Sequence of chain 1.D:
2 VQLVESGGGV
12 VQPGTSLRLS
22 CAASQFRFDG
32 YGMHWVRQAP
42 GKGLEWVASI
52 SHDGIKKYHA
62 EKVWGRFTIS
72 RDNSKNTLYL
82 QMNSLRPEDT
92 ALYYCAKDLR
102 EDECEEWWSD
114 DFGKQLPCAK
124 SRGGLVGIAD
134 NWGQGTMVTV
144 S

Sequence of chain 1.C:
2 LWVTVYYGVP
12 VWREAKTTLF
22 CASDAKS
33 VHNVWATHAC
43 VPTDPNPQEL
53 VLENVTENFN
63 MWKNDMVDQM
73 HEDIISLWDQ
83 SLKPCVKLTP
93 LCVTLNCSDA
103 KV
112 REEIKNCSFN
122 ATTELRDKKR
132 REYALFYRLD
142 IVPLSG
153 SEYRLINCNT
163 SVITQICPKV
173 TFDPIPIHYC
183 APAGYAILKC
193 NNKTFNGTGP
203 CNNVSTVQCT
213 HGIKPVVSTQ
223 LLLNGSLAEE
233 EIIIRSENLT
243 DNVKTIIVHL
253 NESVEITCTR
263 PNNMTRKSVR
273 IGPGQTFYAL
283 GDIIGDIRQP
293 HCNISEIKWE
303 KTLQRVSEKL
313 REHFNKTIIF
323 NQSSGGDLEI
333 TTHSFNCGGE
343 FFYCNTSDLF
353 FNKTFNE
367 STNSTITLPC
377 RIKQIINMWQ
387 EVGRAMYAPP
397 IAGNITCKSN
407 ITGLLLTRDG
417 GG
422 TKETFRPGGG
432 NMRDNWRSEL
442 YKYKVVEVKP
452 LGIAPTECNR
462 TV

This small molecule binds to this protein.
Small molecule (SMILES): CC(=O)N[C@H]1[C@H](O[C@H]2[C@H](O)[C@@H](NC(C)=O)CO[C@@H]2CO)O[C@H](CO)[C@@H](O[C@@H]2O[C@H](CO[C@H]3O[C@H](CO)[C@@H](O)[C@H](O[C@H]4O[C@H](CO)[C@@H](O)[C@H](O)[C@@H]4O)[C@@H]3O)[C@@H](O)[C@H](O[C@H]3O[C@H](CO)[C@@H](O)[C@H](O)[C@@H]3O)[C@@H]2O)[C@@H]1O

Binding-site contacts:
Ligand atom O4 contacts residue PHE27 of chain 1.D at 3.3 Å.
Ligand atom O3 contacts residue PHE27 of chain 1.D at 3.7 Å.
Ligand atom O3 contacts residue ARG28 of chain 1.D at 4.5 Å.
Ligand atom O5 contacts residue ARG132 of chain 1.C at 4.4 Å.
Ligand atom C2 contacts residue ASN98 of chain 1.C at 2.4 Å.
Ligand atom O6 contacts residue ARG28 of chain 1.D at 3.8 Å.
Ligand atom C4 contacts residue ASN98 of chain 1.C at 4.2 Å.
Ligand atom C3 contacts residue PHE27 of chain 1.D at 4.3 Å (hydrophobic).
Ligand atom O3 contacts residue GLN26 of chain 1.D at 3.7 Å.
Ligand atom C7 contacts residue ASN98 of chain 1.C at 3.4 Å.
Ligand atom O7 contacts residue ASN98 of chain 1.C at 3.5 Å (h-bond).
Ligand atom O5 contacts residue ASN98 of chain 1.C at 2.3 Å (h-bond).
Ligand atom C3 contacts residue ASN98 of chain 1.C at 3.8 Å.
Ligand atom C3 contacts residue ARG28 of chain 1.D at 4.4 Å.
Ligand atom O4 contacts residue ARG28 of chain 1.D at 3.2 Å (salt-bridge).
Ligand atom C1 contacts residue ASN98 of chain 1.C at 1.4 Å.
Ligand atom C4 contacts residue PHE27 of chain 1.D at 4.4 Å (hydrophobic).
Ligand atom C5 contacts residue ASN98 of chain 1.C at 3.6 Å.
Ligand atom C6 contacts residue ARG28 of chain 1.D at 4.3 Å.
Ligand atom O6 contacts residue ARG132 of chain 1.C at 3.4 Å (salt-bridge).
Ligand atom N2 contacts residue ASN98 of chain 1.C at 2.9 Å (h-bond).
Ligand atom C4 contacts residue ARG28 of chain 1.D at 4.3 Å.
Ligand atom C8 contacts residue GLU154 of chain 1.C at 3.5 Å.